Sequence of chain 1.A:
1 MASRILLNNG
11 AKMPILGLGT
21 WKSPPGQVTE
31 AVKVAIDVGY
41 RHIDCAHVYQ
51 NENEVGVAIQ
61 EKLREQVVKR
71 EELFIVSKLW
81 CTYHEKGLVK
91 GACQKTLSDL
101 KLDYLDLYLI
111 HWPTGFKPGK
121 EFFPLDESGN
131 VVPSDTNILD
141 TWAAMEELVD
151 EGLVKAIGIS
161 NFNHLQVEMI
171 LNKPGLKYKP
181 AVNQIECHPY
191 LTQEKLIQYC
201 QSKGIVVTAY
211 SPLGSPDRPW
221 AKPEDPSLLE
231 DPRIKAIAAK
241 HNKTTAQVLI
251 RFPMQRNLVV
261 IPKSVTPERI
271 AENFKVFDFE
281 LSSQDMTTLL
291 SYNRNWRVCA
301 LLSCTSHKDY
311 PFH

A small-molecule ligand and the protein it binds are described below.
Small molecule (SMILES): COc1ccc2c(C(=S)N(C)CC(=O)O)cccc2c1C(F)(F)F

Binding-site contacts:
Ligand atom F2 contacts residue PHE116 of chain 1.A at 3.8 Å.
Ligand atom C4 contacts residue CYS304 of chain 1.A at 3.9 Å (hydrophobic).
Ligand atom C3 contacts residue LEU301 of chain 1.A at 3.5 Å (hydrophobic).
Ligand atom C4 contacts residue THR114 of chain 1.A at 3.3 Å.
Ligand atom C11 contacts residue PHE123 of chain 1.A at 3.7 Å (hydrophobic).
Ligand atom C6 contacts residue LEU301 of chain 1.A at 3.7 Å (hydrophobic).
Ligand atom F2 contacts residue CYS304 of chain 1.A at 3.6 Å.
Ligand atom C12 contacts residue PHE123 of chain 1.A at 3.6 Å (hydrophobic).
Ligand atom F3 contacts residue SER303 of chain 1.A at 3.7 Å.
Ligand atom C6 contacts residue TRP112 of chain 1.A at 3.7 Å (hydrophobic).
Ligand atom C14 contacts residue CYS299 of chain 1.A at 3.6 Å (hydrophobic).
Ligand atom C5 contacts residue LEU301 of chain 1.A at 3.5 Å (hydrophobic).
Ligand atom F2 contacts residue SER303 of chain 1.A at 3.6 Å.
Ligand atom O3 contacts residue NAP1 of chain 1.B at 3.3 Å (h-bond).
Ligand atom O3 contacts residue HIS111 of chain 1.A at 3.1 Å (h-bond).
Ligand atom O2 contacts residue TYR49 of chain 1.A at 2.6 Å (h-bond).
Ligand atom C5 contacts residue TRP80 of chain 1.A at 3.6 Å (hydrophobic).
Ligand atom C4 contacts residue TRP112 of chain 1.A at 3.6 Å (hydrophobic).
Ligand atom N1 contacts residue TRP21 of chain 1.A at 3.6 Å.
Ligand atom F3 contacts residue PHE123 of chain 1.A at 3.4 Å.
Ligand atom C16 contacts residue NAP1 of chain 1.B at 3.4 Å.
Ligand atom S1 contacts residue VAL48 of chain 1.A at 3.7 Å.
Ligand atom F1 contacts residue SER303 of chain 1.A at 2.9 Å.
Ligand atom C15 contacts residue TRP21 of chain 1.A at 3.4 Å (hydrophobic).
Ligand atom O1 contacts residue PHE116 of chain 1.A at 3.4 Å.
Ligand atom F2 contacts residue VAL131 of chain 1.A at 3.6 Å.
Ligand atom O3 contacts residue TRP112 of chain 1.A at 2.8 Å (h-bond).
Ligand atom C16 contacts residue HIS111 of chain 1.A at 3.2 Å.
Ligand atom O2 contacts residue HIS111 of chain 1.A at 2.7 Å (h-bond).
Ligand atom C16 contacts residue TYR49 of chain 1.A at 3.8 Å (hydrophobic).
Ligand atom O2 contacts residue NAP1 of chain 1.B at 3.0 Å.
Ligand atom C1 contacts residue SER303 of chain 1.A at 3.7 Å.
Ligand atom F1 contacts residue LEU301 of chain 1.A at 3.7 Å.
Ligand atom C5 contacts residue TRP112 of chain 1.A at 3.4 Å (hydrophobic).
Ligand atom C14 contacts residue TRP21 of chain 1.A at 3.7 Å (hydrophobic).
Ligand atom C2 contacts residue LEU301 of chain 1.A at 3.7 Å (hydrophobic).
Ligand atom C4 contacts residue PHE116 of chain 1.A at 3.5 Å (hydrophobic).
Ligand atom C6 contacts residue TRP80 of chain 1.A at 3.7 Å (hydrophobic).
Ligand atom C7 contacts residue PHE123 of chain 1.A at 3.8 Å (hydrophobic).
Ligand atom O1 contacts residue CYS304 of chain 1.A at 3.8 Å.